Binding-site contacts:
Ligand atom O7 contacts residue THR259 of chain 1.E at 4.1 Å.
Ligand atom C3 contacts residue HIS291 of chain 1.E at 4.3 Å.
Ligand atom C3 contacts residue ASN293 of chain 1.E at 3.9 Å.
Ligand atom O6 contacts residue SER373 of chain 1.E at 4.4 Å.
Ligand atom C8 contacts residue ASN257 of chain 1.E at 3.1 Å.
Ligand atom C2 contacts residue ASN293 of chain 1.E at 2.5 Å.
Ligand atom C1 contacts residue ASN293 of chain 1.E at 1.5 Å.
Ligand atom C8 contacts residue HIS291 of chain 1.E at 4.0 Å.
Ligand atom O5 contacts residue ASN293 of chain 1.E at 2.4 Å (h-bond).
Ligand atom C8 contacts residue ASN293 of chain 1.E at 3.5 Å.
Ligand atom N2 contacts residue HIS291 of chain 1.E at 4.3 Å.
Ligand atom O7 contacts residue ARG404 of chain 1.E at 4.5 Å.
Ligand atom C5 contacts residue ASN293 of chain 1.E at 3.8 Å.
Ligand atom C2 contacts residue HIS291 of chain 1.E at 4.4 Å.
Ligand atom C7 contacts residue HIS291 of chain 1.E at 4.3 Å.
Ligand atom C7 contacts residue ASN293 of chain 1.E at 3.5 Å.
Ligand atom C8 contacts residue THR259 of chain 1.E at 3.6 Å.
Ligand atom C7 contacts residue THR259 of chain 1.E at 4.0 Å.
Ligand atom O6 contacts residue THR375 of chain 1.E at 3.9 Å.
Ligand atom C4 contacts residue ASN293 of chain 1.E at 4.3 Å.
Ligand atom C7 contacts residue ASN257 of chain 1.E at 4.3 Å.
Ligand atom N2 contacts residue ASN293 of chain 1.E at 3.0 Å (h-bond).
Ligand atom O5 contacts residue SER373 of chain 1.E at 4.3 Å.
Ligand atom O5 contacts residue THR375 of chain 1.E at 4.3 Å.
Ligand atom C8 contacts residue CYS258 of chain 1.E at 4.4 Å (hydrophobic).
Ligand atom C1 contacts residue HIS291 of chain 1.E at 4.1 Å.

Sequence of chain 1.E:
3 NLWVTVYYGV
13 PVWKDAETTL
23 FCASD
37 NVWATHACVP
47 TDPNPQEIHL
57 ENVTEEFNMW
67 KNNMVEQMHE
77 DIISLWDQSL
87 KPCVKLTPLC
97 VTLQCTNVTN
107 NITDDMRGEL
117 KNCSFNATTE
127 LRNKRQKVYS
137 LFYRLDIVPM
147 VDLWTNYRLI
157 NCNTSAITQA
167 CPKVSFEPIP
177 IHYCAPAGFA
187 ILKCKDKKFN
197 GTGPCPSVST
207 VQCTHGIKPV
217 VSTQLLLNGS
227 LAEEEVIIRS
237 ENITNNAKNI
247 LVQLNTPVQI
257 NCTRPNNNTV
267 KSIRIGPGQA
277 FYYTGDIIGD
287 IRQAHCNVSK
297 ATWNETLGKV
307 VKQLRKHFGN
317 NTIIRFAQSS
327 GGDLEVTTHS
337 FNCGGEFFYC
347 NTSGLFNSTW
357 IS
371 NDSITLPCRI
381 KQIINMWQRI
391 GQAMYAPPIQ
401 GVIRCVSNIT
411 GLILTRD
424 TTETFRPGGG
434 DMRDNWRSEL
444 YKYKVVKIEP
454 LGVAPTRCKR

This small molecule binds to this protein.
Small molecule (SMILES): CC(=O)N[C@H]1[C@H](O[C@H]2[C@H](O)[C@@H](NC(C)=O)CO[C@@H]2CO)O[C@H](CO)[C@@H](O)[C@@H]1O